Sequence of chain 2.A:
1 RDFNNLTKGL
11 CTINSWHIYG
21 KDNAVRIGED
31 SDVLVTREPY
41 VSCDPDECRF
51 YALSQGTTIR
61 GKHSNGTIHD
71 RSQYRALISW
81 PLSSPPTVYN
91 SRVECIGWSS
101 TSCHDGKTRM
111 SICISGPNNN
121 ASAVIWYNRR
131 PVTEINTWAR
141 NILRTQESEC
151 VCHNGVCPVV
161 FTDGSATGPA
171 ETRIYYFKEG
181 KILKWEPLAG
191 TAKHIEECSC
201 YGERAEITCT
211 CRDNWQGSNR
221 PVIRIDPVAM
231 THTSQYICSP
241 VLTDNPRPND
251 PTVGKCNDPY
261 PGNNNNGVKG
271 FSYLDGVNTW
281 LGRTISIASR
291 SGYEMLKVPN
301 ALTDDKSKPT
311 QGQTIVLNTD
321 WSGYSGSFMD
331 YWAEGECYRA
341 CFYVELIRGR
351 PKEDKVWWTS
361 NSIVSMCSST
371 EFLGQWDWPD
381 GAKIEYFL

The protein below binds the small molecule below.
Small molecule (SMILES): CC(=O)N[C@@H]1[C@@H](O)[C@H](O)[C@@H](CO)O[C@H]1O

Binding-site contacts:
Ligand atom C7 contacts residue PHE3 of chain 2.A at 3.3 Å (hydrophobic).
Ligand atom C1 contacts residue ASN154 of chain 2.A at 3.7 Å.
Ligand atom C4 contacts residue ASN5 of chain 2.A at 4.3 Å.
Ligand atom C2 contacts residue PHE3 of chain 2.A at 3.9 Å (hydrophobic).
Ligand atom C3 contacts residue PHE3 of chain 2.A at 4.4 Å (hydrophobic).
Ligand atom O5 contacts residue ASN5 of chain 2.A at 2.3 Å (h-bond).
Ligand atom O3 contacts residue ASP2 of chain 2.A at 3.7 Å.
Ligand atom O5 contacts residue ASN154 of chain 2.A at 4.1 Å.
Ligand atom C1 contacts residue ASN5 of chain 2.A at 1.5 Å.
Ligand atom C7 contacts residue ASN5 of chain 2.A at 4.1 Å.
Ligand atom C2 contacts residue ASN5 of chain 2.A at 2.5 Å.
Ligand atom C8 contacts residue ASP2 of chain 2.A at 3.6 Å.
Ligand atom C3 contacts residue ASN154 of chain 2.A at 4.4 Å.
Ligand atom C1 contacts residue PHE3 of chain 2.A at 4.1 Å (hydrophobic).
Ligand atom C7 contacts residue ASP2 of chain 2.A at 3.8 Å.
Ligand atom C5 contacts residue ASN5 of chain 2.A at 3.7 Å.
Ligand atom C8 contacts residue ASN4 of chain 2.A at 4.4 Å.
Ligand atom C3 contacts residue ASN5 of chain 2.A at 3.8 Å.
Ligand atom C5 contacts residue ASN154 of chain 2.A at 3.9 Å.
Ligand atom N2 contacts residue ASN5 of chain 2.A at 3.0 Å (h-bond).
Ligand atom N2 contacts residue ASP2 of chain 2.A at 4.2 Å.
Ligand atom C8 contacts residue PHE3 of chain 2.A at 3.1 Å (hydrophobic).
Ligand atom O7 contacts residue ASP2 of chain 2.A at 4.2 Å.
Ligand atom N2 contacts residue PHE3 of chain 2.A at 2.8 Å (h-bond).